Sequence of chain 1.G:
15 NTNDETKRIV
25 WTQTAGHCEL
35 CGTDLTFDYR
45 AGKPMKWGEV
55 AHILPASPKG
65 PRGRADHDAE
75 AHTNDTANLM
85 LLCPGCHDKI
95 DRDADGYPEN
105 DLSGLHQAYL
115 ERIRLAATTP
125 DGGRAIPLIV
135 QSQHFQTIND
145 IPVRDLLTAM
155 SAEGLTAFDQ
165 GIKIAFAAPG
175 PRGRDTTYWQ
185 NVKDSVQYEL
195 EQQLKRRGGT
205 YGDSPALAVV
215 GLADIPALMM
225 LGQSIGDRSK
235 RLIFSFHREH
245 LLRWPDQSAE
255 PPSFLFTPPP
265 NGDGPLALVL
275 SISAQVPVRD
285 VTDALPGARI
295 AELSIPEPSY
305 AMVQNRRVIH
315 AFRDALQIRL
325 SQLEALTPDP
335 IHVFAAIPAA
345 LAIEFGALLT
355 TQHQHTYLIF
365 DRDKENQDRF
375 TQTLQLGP

Binding-site contacts:
Ligand atom N39 contacts residue ARG242 of chain 1.G at 3.5 Å (salt-bridge).
Ligand atom C25 contacts residue ALA217 of chain 1.G at 3.1 Å (hydrophobic).
Ligand atom C37 contacts residue ARG242 of chain 1.G at 3.3 Å.
Ligand atom O19 contacts residue ARG242 of chain 1.G at 2.7 Å (salt-bridge).
Ligand atom O30 contacts residue THR355 of chain 1.H at 3.3 Å.
Ligand atom O23 contacts residue ALA343 of chain 1.G at 2.9 Å (h-bond).
Ligand atom O4' contacts residue ALA340 of chain 1.G at 3.5 Å.
Ligand atom C8 contacts residue ARG366 of chain 1.G at 3.6 Å.
Ligand atom N01 contacts residue ARG366 of chain 1.G at 3.3 Å (salt-bridge).
Ligand atom O23 contacts residue PRO342 of chain 1.G at 3.2 Å.
Ligand atom N35 contacts residue ARG242 of chain 1.G at 3.2 Å (salt-bridge).
Ligand atom C2 contacts residue ALA278 of chain 1.G at 3.4 Å (hydrophobic).
Ligand atom C38 contacts residue ARG242 of chain 1.G at 3.3 Å.
Ligand atom O44 contacts residue SER277 of chain 1.G at 2.8 Å (h-bond).
Ligand atom O29 contacts residue GLN356 of chain 1.H at 3.4 Å.
Ligand atom O23 contacts residue ILE341 of chain 1.G at 2.8 Å (h-bond).
Ligand atom C22 contacts residue ILE341 of chain 1.G at 3.5 Å (hydrophobic).
Ligand atom C2 contacts residue TYR304 of chain 1.G at 3.6 Å (hydrophobic).
Ligand atom N33 contacts residue LEU216 of chain 1.G at 3.6 Å.
Ligand atom O30 contacts residue GLN356 of chain 1.H at 2.8 Å (h-bond).
Ligand atom C40 contacts residue PHE240 of chain 1.G at 3.3 Å (hydrophobic).
Ligand atom N7 contacts residue ARG366 of chain 1.G at 3.1 Å (salt-bridge).
Ligand atom O20 contacts residue ILE341 of chain 1.G at 3.2 Å (h-bond).
Ligand atom N39 contacts residue PHE240 of chain 1.G at 3.4 Å.
Ligand atom O44 contacts residue TYR304 of chain 1.G at 3.6 Å.
Ligand atom N64 contacts residue ARG232 of chain 1.H at 3.4 Å.
Ligand atom N35 contacts residue ARG232 of chain 1.H at 3.0 Å (salt-bridge).
Ligand atom N1 contacts residue ALA278 of chain 1.G at 3.4 Å.
Ligand atom O29 contacts residue HIS138 of chain 1.G at 3.0 Å (h-bond).
Ligand atom O2' contacts residue HIS357 of chain 1.H at 2.9 Å (h-bond).
Ligand atom C22 contacts residue ILE219 of chain 1.G at 3.5 Å (hydrophobic).
Ligand atom N64 contacts residue ASP231 of chain 1.H at 2.9 Å (salt-bridge).
Ligand atom O30 contacts residue PHE139 of chain 1.G at 3.4 Å.
Ligand atom C4 contacts residue ALA340 of chain 1.G at 3.6 Å (hydrophobic).
Ligand atom O26 contacts residue PHE139 of chain 1.G at 3.6 Å.
Ligand atom N64 contacts residue ARG242 of chain 1.G at 3.4 Å.
Ligand atom C2 contacts residue HIS357 of chain 1.H at 3.6 Å.
Ligand atom C24 contacts residue ALA217 of chain 1.G at 3.1 Å (hydrophobic).
Ligand atom N1 contacts residue HIS357 of chain 1.H at 3.4 Å.
Ligand atom C4 contacts residue HIS357 of chain 1.H at 3.6 Å.

A small-molecule ligand and the protein it binds are described below.
Small molecule (SMILES): Nc1ncnc2c1ncn2[C@@H]1O[C@@H]2COP(=O)(O)O[C@@H]3[C@H](O)[C@@H](COP(=O)(O)O[C@H]2[C@H]1O)O[C@H]3n1cnc2c(N)ncnc21

Sequence of chain 1.H:
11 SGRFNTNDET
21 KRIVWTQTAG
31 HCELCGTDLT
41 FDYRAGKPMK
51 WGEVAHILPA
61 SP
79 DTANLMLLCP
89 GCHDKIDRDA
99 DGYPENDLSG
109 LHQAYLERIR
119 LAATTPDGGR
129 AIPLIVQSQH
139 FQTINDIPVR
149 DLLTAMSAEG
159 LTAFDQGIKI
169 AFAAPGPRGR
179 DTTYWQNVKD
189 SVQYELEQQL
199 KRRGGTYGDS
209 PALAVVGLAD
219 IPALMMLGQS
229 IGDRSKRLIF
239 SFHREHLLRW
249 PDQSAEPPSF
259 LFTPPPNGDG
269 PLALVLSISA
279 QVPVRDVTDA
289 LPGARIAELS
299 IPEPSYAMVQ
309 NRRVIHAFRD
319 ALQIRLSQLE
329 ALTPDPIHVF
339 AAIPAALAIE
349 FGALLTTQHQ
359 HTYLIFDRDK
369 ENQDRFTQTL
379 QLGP